Sequence of chain 1.A:
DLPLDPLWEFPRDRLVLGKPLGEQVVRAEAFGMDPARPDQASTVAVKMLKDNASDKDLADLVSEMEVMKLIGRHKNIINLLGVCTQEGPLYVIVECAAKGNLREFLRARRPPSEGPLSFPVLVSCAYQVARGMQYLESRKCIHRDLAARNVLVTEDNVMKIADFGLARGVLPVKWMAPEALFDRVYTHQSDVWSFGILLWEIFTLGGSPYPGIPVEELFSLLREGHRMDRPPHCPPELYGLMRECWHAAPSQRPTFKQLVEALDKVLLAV

A small-molecule ligand and the protein it binds are described below.
Small molecule (SMILES): CCC(=O)Nc1cc(F)cc(Cl)c1Nc1ncc(OCc2c(Cl)c(OC)cc(OC)c2Cl)cn1

Binding-site contacts:
Ligand atom C7 contacts residue PHE174 of chain 1.A at 3.8 Å (hydrophobic).
Ligand atom O4 contacts residue ARG35 of chain 1.A at 3.0 Å (salt-bridge).
Ligand atom C15 contacts residue ALA105 of chain 1.A at 3.6 Å (hydrophobic).
Ligand atom N2 contacts residue ALA105 of chain 1.A at 3.0 Å (h-bond).
Ligand atom C7 contacts residue MET76 of chain 1.A at 3.6 Å (hydrophobic).
Ligand atom C14 contacts residue ALA105 of chain 1.A at 3.4 Å (hydrophobic).
Ligand atom C3 contacts residue VAL102 of chain 1.A at 3.8 Å (hydrophobic).
Ligand atom O4 contacts residue LEU25 of chain 1.A at 3.7 Å.
Ligand atom C1 contacts residue ASP173 of chain 1.A at 3.6 Å.
Ligand atom C7 contacts residue ILE86 of chain 1.A at 3.6 Å (hydrophobic).
Ligand atom CL3 contacts residue GLY108 of chain 1.A at 3.7 Å.
Ligand atom C8 contacts residue GLU72 of chain 1.A at 3.5 Å.
Ligand atom C20 contacts residue CYS104 of chain 1.A at 3.3 Å (hydrophobic).
Ligand atom O1 contacts residue ILE86 of chain 1.A at 3.7 Å.
Ligand atom O3 contacts residue ALA53 of chain 1.A at 3.6 Å.
Ligand atom C4 contacts residue VAL102 of chain 1.A at 3.6 Å (hydrophobic).
Ligand atom C13 contacts residue CYS104 of chain 1.A at 3.7 Å (hydrophobic).
Ligand atom CL1 contacts residue LEU162 of chain 1.A at 3.5 Å.
Ligand atom C22 contacts residue CYS104 of chain 1.A at 1.8 Å (hydrophobic).
Ligand atom O1 contacts residue ASP173 of chain 1.A at 2.9 Å (salt-bridge).
Ligand atom C21 contacts residue ARG35 of chain 1.A at 3.5 Å.
Ligand atom CL2 contacts residue VAL33 of chain 1.A at 3.4 Å.
Ligand atom C21 contacts residue CYS104 of chain 1.A at 2.8 Å (hydrophobic).
Ligand atom C13 contacts residue LEU162 of chain 1.A at 3.5 Å (hydrophobic).
Ligand atom N2 contacts residue CYS104 of chain 1.A at 3.6 Å.
Ligand atom C7 contacts residue ASP173 of chain 1.A at 3.5 Å.
Ligand atom C13 contacts residue GLU103 of chain 1.A at 3.4 Å.
Ligand atom C2 contacts residue ASP173 of chain 1.A at 3.7 Å.
Ligand atom O3 contacts residue VAL102 of chain 1.A at 3.7 Å.
Ligand atom C8 contacts residue LYS55 of chain 1.A at 3.7 Å.
Ligand atom N4 contacts residue CYS104 of chain 1.A at 3.4 Å (h-bond).
Ligand atom CL2 contacts residue LYS55 of chain 1.A at 3.7 Å.
Ligand atom C19 contacts residue GLY108 of chain 1.A at 3.5 Å.
Ligand atom C20 contacts residue ARG35 of chain 1.A at 3.7 Å.
Ligand atom N3 contacts residue ALA105 of chain 1.A at 2.8 Å (h-bond).
Ligand atom N2 contacts residue LEU162 of chain 1.A at 3.5 Å.
Ligand atom CL1 contacts residue ALA172 of chain 1.A at 3.4 Å.
Ligand atom N4 contacts residue ALA105 of chain 1.A at 3.2 Å (h-bond).
Ligand atom C12 contacts residue ALA105 of chain 1.A at 3.7 Å (hydrophobic).
Ligand atom O2 contacts residue LYS55 of chain 1.A at 3.5 Å.